Sequence of chain 1.B:
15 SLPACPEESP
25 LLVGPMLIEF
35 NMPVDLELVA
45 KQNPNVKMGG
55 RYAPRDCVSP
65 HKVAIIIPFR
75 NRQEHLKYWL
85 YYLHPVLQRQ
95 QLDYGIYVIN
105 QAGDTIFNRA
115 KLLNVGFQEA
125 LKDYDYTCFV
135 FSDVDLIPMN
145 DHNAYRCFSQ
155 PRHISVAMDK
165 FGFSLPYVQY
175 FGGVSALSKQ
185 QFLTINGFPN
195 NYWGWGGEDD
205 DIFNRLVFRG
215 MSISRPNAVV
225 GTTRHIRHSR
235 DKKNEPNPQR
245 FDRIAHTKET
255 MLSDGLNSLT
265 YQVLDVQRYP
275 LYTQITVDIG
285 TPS

Binding-site contacts:
Ligand atom C8 contacts residue GLY201 of chain 1.B at 3.7 Å.
Ligand atom C3 contacts residue TYR171 of chain 1.B at 3.7 Å (hydrophobic).
Ligand atom C7 contacts residue ARG244 of chain 1.B at 3.6 Å.
Ligand atom C8 contacts residue PHE245 of chain 1.B at 3.7 Å (hydrophobic).
Ligand atom C8 contacts residue ARG244 of chain 1.B at 3.9 Å.
Ligand atom C4 contacts residue ASP203 of chain 1.B at 3.8 Å.
Ligand atom N2 contacts residue ASP204 of chain 1.B at 2.7 Å (salt-bridge).
Ligand atom C3' contacts residue ASP204 of chain 1.B at 3.7 Å.
Ligand atom C3 contacts residue ASP203 of chain 1.B at 3.5 Å.
Ligand atom O3 contacts residue ASP204 of chain 1.B at 3.6 Å.
Ligand atom O3 contacts residue GLY201 of chain 1.B at 2.8 Å (h-bond).
Ligand atom O5 contacts residue TRP199 of chain 1.B at 3.9 Å.
Ligand atom O7 contacts residue TRP199 of chain 1.B at 3.5 Å.
Ligand atom C5 contacts residue TYR171 of chain 1.B at 3.9 Å (hydrophobic).
Ligand atom C8 contacts residue ASP204 of chain 1.B at 3.5 Å.
Ligand atom C7 contacts residue ASP204 of chain 1.B at 3.5 Å.
Ligand atom N2 contacts residue GLY201 of chain 1.B at 3.6 Å (h-bond).
Ligand atom C7 contacts residue GLY201 of chain 1.B at 3.6 Å.
Ligand atom O7 contacts residue TYR171 of chain 1.B at 3.7 Å.
Ligand atom C2 contacts residue ASP204 of chain 1.B at 3.7 Å.
Ligand atom C3 contacts residue ASP204 of chain 1.B at 3.6 Å.
Ligand atom O7 contacts residue ARG244 of chain 1.B at 2.8 Å (salt-bridge).
Ligand atom O4 contacts residue GOL1 of chain 1.U at 3.8 Å.
Ligand atom C6' contacts residue ILE248 of chain 1.B at 3.5 Å (hydrophobic).
Ligand atom C2 contacts residue TRP199 of chain 1.B at 3.9 Å (hydrophobic).
Ligand atom O3 contacts residue GOL1 of chain 1.U at 3.6 Å.
Ligand atom C4' contacts residue PHE245 of chain 1.B at 3.8 Å (hydrophobic).
Ligand atom O3 contacts residue GLY200 of chain 1.B at 3.7 Å.
Ligand atom C1 contacts residue TYR171 of chain 1.B at 3.4 Å (hydrophobic).
Ligand atom C7' contacts residue ASP204 of chain 1.B at 3.9 Å.
Ligand atom O6 contacts residue PHE165 of chain 1.B at 3.6 Å.
Ligand atom C7' contacts residue TYR171 of chain 1.B at 3.6 Å (hydrophobic).
Ligand atom O3 contacts residue ASP203 of chain 1.B at 2.5 Å (salt-bridge).
Ligand atom C6 contacts residue PHE165 of chain 1.B at 3.6 Å (hydrophobic).
Ligand atom O7 contacts residue GLY200 of chain 1.B at 3.9 Å.
Ligand atom C5' contacts residue ILE248 of chain 1.B at 3.2 Å (hydrophobic).
Ligand atom O5 contacts residue TYR171 of chain 1.B at 3.3 Å.
Ligand atom O4 contacts residue ASP203 of chain 1.B at 2.8 Å (salt-bridge).
Ligand atom O4 contacts residue TYR174 of chain 1.B at 3.4 Å.
Ligand atom C1 contacts residue TYR171 of chain 1.B at 3.8 Å (hydrophobic).

A small-molecule ligand and the protein it binds are described below.
Small molecule (SMILES): CC(=O)N[C@H]1[C@H](OC[C@H]2O[C@H](OCc3ccccc3)[C@H](NC(C)=O)[C@@H](O)[C@@H]2O)O[C@H](CO)[C@@H](O)[C@@H]1O